Sequence of chain 30.A:
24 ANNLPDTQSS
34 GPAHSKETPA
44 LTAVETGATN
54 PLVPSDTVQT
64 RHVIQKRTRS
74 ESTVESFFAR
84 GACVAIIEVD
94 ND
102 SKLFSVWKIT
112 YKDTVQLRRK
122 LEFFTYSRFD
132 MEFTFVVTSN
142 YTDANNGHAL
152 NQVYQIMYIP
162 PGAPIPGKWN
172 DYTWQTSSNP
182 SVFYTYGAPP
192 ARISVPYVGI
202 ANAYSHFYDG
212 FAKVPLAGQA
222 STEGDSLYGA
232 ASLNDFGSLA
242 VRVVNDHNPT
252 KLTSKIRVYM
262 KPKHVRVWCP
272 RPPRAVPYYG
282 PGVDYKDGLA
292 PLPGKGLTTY

Binding-site contacts:
Ligand atom C10 contacts residue TYR159 of chain 30.A at 3.5 Å (hydrophobic).
Ligand atom C1 contacts residue TYR205 of chain 30.A at 3.8 Å (hydrophobic).
Ligand atom CL3 contacts residue PHE134 of chain 30.A at 3.8 Å.
Ligand atom O3 contacts residue TYR112 of chain 30.A at 3.6 Å.
Ligand atom O3 contacts residue PHE130 of chain 30.A at 3.6 Å.
Ligand atom C16 contacts residue TYR159 of chain 30.A at 3.8 Å (hydrophobic).
Ligand atom C2 contacts residue PHE237 of chain 30.A at 3.6 Å (hydrophobic).
Ligand atom C20 contacts residue ILE194 of chain 30.A at 3.8 Å (hydrophobic).
Ligand atom CL2 contacts residue ALA24 of chain 30.C at 3.5 Å.
Ligand atom O2 contacts residue VAL196 of chain 30.A at 3.4 Å.
Ligand atom C6 contacts residue TYR112 of chain 30.A at 3.7 Å (hydrophobic).
Ligand atom C20 contacts residue LEU240 of chain 30.A at 3.8 Å (hydrophobic).
Ligand atom O1 contacts residue PHE237 of chain 30.A at 3.8 Å.
Ligand atom C17 contacts residue TYR159 of chain 30.A at 3.7 Å (hydrophobic).
Ligand atom C21 contacts residue TYR205 of chain 30.A at 3.8 Å (hydrophobic).
Ligand atom C12 contacts residue PHE134 of chain 30.A at 3.8 Å (hydrophobic).
Ligand atom C7 contacts residue MET132 of chain 30.A at 3.3 Å (hydrophobic).
Ligand atom C8 contacts residue MET132 of chain 30.A at 3.4 Å (hydrophobic).
Ligand atom C9 contacts residue VAL199 of chain 30.A at 3.6 Å (hydrophobic).
Ligand atom O1 contacts residue ILE110 of chain 30.A at 3.7 Å.
Ligand atom CL2 contacts residue ILE25 of chain 30.C at 3.4 Å.
Ligand atom C12 contacts residue ILE110 of chain 30.A at 3.8 Å (hydrophobic).
Ligand atom CL3 contacts residue LEU240 of chain 30.A at 3.8 Å.
Ligand atom C16 contacts residue ALA24 of chain 30.C at 3.8 Å (hydrophobic).
Ligand atom C4 contacts residue MET132 of chain 30.A at 3.8 Å (hydrophobic).
Ligand atom C21 contacts residue SER128 of chain 30.A at 3.8 Å.
Ligand atom C13 contacts residue MET132 of chain 30.A at 3.4 Å (hydrophobic).
Ligand atom C19 contacts residue LEU240 of chain 30.A at 3.8 Å (hydrophobic).
Ligand atom C17 contacts residue ALA24 of chain 30.C at 3.7 Å (hydrophobic).
Ligand atom C5 contacts residue TYR112 of chain 30.A at 3.5 Å (hydrophobic).
Ligand atom C13 contacts residue ILE110 of chain 30.A at 3.7 Å (hydrophobic).
Ligand atom C14 contacts residue TYR159 of chain 30.A at 3.5 Å (hydrophobic).
Ligand atom O1 contacts residue MET132 of chain 30.A at 3.7 Å.
Ligand atom CL2 contacts residue TYR159 of chain 30.A at 3.6 Å.
Ligand atom C3 contacts residue MET132 of chain 30.A at 3.7 Å (hydrophobic).
Ligand atom C7 contacts residue PHE237 of chain 30.A at 3.5 Å (hydrophobic).
Ligand atom C13 contacts residue PHE134 of chain 30.A at 3.7 Å (hydrophobic).
Ligand atom C11 contacts residue ILE110 of chain 30.A at 3.8 Å (hydrophobic).
Ligand atom C9 contacts residue PHE237 of chain 30.A at 3.7 Å (hydrophobic).
Ligand atom C21 contacts residue HIS207 of chain 30.A at 3.6 Å.

This protein binds this small molecule.
Small molecule (SMILES): COc1ccc(OCc2ccc(COc3c(Cl)cccc3Cl)cc2)c(Cl)c1

Sequence of chain 30.C:
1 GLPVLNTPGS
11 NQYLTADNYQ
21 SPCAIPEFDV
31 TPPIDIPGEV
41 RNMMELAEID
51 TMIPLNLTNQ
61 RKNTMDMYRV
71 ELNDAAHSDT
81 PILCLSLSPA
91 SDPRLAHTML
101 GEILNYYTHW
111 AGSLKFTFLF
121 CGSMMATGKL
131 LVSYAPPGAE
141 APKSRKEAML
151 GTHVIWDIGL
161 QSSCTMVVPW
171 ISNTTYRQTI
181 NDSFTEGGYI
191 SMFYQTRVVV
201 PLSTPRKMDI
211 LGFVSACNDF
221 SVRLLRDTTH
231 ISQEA